Binding-site contacts:
Ligand atom C8 contacts residue NAG1 of chain 1.E at 3.9 Å.
Ligand atom O6 contacts residue GLY336 of chain 1.A at 3.4 Å.
Ligand atom C1 contacts residue ASN350 of chain 1.A at 3.2 Å.
Ligand atom O3 contacts residue ASN368 of chain 1.A at 4.3 Å.
Ligand atom O4 contacts residue ARG337 of chain 1.A at 3.5 Å (salt-bridge).
Ligand atom C4 contacts residue GLY336 of chain 1.A at 4.3 Å.
Ligand atom O6 contacts residue THR335 of chain 1.A at 2.6 Å (h-bond).
Ligand atom O4 contacts residue THR335 of chain 1.A at 4.3 Å.
Ligand atom C6 contacts residue THR335 of chain 1.A at 3.9 Å.
Ligand atom C2 contacts residue ASN368 of chain 1.A at 4.4 Å.
Ligand atom C2 contacts residue ASN350 of chain 1.A at 4.3 Å.
Ligand atom C6 contacts residue GLY336 of chain 1.A at 3.7 Å.
Ligand atom O5 contacts residue ASN350 of chain 1.A at 3.6 Å (h-bond).
Ligand atom C5 contacts residue GLY336 of chain 1.A at 4.5 Å.
Ligand atom C8 contacts residue ASN368 of chain 1.A at 3.5 Å.
Ligand atom O4 contacts residue GLY336 of chain 1.A at 3.2 Å.

Sequence of chain 1.A:
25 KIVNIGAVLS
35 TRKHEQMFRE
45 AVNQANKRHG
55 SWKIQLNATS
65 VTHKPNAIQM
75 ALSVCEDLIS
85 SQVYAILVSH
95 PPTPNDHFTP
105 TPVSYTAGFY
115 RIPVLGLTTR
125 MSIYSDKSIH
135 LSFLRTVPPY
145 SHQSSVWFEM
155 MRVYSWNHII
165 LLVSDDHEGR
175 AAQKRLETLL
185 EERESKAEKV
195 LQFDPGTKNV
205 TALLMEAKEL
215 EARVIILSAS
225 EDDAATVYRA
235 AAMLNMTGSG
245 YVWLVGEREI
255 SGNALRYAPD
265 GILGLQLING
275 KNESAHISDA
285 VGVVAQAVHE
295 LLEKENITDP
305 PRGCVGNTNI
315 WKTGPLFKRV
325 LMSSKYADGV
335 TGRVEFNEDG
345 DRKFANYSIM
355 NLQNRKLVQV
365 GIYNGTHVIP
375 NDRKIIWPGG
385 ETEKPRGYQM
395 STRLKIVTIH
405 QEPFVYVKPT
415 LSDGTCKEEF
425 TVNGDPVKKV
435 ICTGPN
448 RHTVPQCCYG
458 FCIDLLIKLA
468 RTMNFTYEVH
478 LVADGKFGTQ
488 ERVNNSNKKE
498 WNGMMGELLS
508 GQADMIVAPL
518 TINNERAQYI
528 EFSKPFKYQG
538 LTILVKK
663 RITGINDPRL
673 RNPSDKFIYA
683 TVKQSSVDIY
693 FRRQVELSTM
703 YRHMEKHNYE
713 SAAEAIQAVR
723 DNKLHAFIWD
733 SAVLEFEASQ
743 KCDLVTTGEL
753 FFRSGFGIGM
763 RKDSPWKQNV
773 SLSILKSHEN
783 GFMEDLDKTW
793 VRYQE

This protein binds this small molecule.
Small molecule (SMILES): CC(=O)N[C@@H]1[C@@H](O)[C@H](O)[C@@H](CO)O[C@H]1O